Binding-site contacts:
Ligand atom C4 contacts residue ASN265 of chain 1.A at 4.3 Å.
Ligand atom C1 contacts residue ILE286 of chain 1.A at 4.2 Å (hydrophobic).
Ligand atom O5 contacts residue ILE286 of chain 1.A at 3.3 Å.
Ligand atom O5 contacts residue ASN265 of chain 1.A at 2.4 Å (h-bond).
Ligand atom C5 contacts residue ASN265 of chain 1.A at 3.7 Å.
Ligand atom C3 contacts residue ASN265 of chain 1.A at 3.8 Å.
Ligand atom C6 contacts residue ILE286 of chain 1.A at 3.8 Å (hydrophobic).
Ligand atom C5 contacts residue ILE286 of chain 1.A at 4.2 Å (hydrophobic).
Ligand atom C2 contacts residue ASN265 of chain 1.A at 2.5 Å.
Ligand atom C1 contacts residue ASN265 of chain 1.A at 1.4 Å.
Ligand atom O7 contacts residue ASN265 of chain 1.A at 4.1 Å.
Ligand atom O6 contacts residue ILE286 of chain 1.A at 4.2 Å.
Ligand atom C7 contacts residue ASN265 of chain 1.A at 3.7 Å.
Ligand atom N2 contacts residue ASN265 of chain 1.A at 2.9 Å (h-bond).
Ligand atom C8 contacts residue GLN400 of chain 1.A at 4.3 Å.

Sequence of chain 1.A:
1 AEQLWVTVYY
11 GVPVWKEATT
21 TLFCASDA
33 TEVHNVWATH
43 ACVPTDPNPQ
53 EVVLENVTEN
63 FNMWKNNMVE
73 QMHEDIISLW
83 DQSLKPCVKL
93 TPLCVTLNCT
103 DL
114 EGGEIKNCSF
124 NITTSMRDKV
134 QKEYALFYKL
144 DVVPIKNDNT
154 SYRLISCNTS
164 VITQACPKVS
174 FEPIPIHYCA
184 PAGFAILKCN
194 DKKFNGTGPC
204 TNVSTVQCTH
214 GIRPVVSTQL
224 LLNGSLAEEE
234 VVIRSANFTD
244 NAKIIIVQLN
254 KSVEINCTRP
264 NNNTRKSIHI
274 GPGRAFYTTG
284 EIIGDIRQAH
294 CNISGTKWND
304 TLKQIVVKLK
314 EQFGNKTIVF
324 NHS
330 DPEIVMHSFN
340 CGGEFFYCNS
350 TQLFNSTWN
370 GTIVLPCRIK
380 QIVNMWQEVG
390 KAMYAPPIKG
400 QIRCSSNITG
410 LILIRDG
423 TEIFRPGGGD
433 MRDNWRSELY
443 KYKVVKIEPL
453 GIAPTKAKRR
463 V

A protein and the small-molecule ligand that binds it are described below.
Small molecule (SMILES): CC(=O)N[C@H]1[C@H](O[C@H]2[C@H](O)[C@@H](NC(C)=O)CO[C@@H]2CO)O[C@H](CO)[C@@H](O)[C@@H]1O